Sequence of chain 1.B:
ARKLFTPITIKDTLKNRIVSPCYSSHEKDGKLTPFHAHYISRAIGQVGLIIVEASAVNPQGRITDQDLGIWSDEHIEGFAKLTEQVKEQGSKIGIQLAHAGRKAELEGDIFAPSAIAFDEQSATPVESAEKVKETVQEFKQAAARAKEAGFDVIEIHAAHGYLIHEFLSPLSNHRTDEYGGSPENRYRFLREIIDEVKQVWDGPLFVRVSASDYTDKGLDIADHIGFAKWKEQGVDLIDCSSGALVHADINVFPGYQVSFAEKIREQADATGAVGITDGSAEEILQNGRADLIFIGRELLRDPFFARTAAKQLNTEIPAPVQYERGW

Binding-site contacts:
Ligand atom N1 contacts residue FMN1 of chain 1.D at 3.6 Å.
Ligand atom O3 contacts residue TYR28 of chain 1.A at 1.8 Å (h-bond).
Ligand atom C6 contacts residue TYR169 of chain 1.A at 3.7 Å (hydrophobic).
Ligand atom C5 contacts residue ILE69 of chain 1.A at 3.6 Å (hydrophobic).
Ligand atom C4 contacts residue TYR169 of chain 1.A at 3.5 Å (hydrophobic).
Ligand atom OH contacts residue HIS164 of chain 1.A at 2.7 Å (h-bond).
Ligand atom O3 contacts residue ARG336 of chain 1.B at 4.5 Å.
Ligand atom C3 contacts residue FMN1 of chain 1.D at 3.5 Å.
Ligand atom C1 contacts residue FMN1 of chain 1.D at 3.5 Å.
Ligand atom N1 contacts residue ARG336 of chain 1.B at 3.9 Å.
Ligand atom OH contacts residue TYR169 of chain 1.A at 3.0 Å.
Ligand atom C3 contacts residue TYR169 of chain 1.A at 3.9 Å (hydrophobic).
Ligand atom C3 contacts residue HIS167 of chain 1.A at 3.4 Å.
Ligand atom C6 contacts residue TYR28 of chain 1.A at 3.4 Å (hydrophobic).
Ligand atom C6 contacts residue CYS26 of chain 1.A at 3.7 Å (hydrophobic).
Ligand atom C6 contacts residue FMN1 of chain 1.D at 3.4 Å.
Ligand atom C1 contacts residue TYR28 of chain 1.A at 3.6 Å (hydrophobic).
Ligand atom O3 contacts residue FMN1 of chain 1.D at 3.8 Å.
Ligand atom C6 contacts residue ILE69 of chain 1.A at 3.8 Å (hydrophobic).
Ligand atom C5 contacts residue TYR169 of chain 1.A at 3.4 Å (hydrophobic).
Ligand atom C1 contacts residue TYR169 of chain 1.A at 4.1 Å (hydrophobic).
Ligand atom OH contacts residue HIS167 of chain 1.A at 2.8 Å (h-bond).
Ligand atom O2 contacts residue ARG336 of chain 1.B at 2.8 Å (salt-bridge).
Ligand atom C2 contacts residue FMN1 of chain 1.D at 3.7 Å.
Ligand atom C4 contacts residue HIS164 of chain 1.A at 4.0 Å.
Ligand atom O2 contacts residue TYR28 of chain 1.A at 3.9 Å.
Ligand atom O2 contacts residue FMN1 of chain 1.D at 3.9 Å.
Ligand atom C2 contacts residue TYR169 of chain 1.A at 4.2 Å (hydrophobic).
Ligand atom C4 contacts residue HIS167 of chain 1.A at 3.6 Å.
Ligand atom C5 contacts residue FMN1 of chain 1.D at 3.3 Å.
Ligand atom N1 contacts residue TYR28 of chain 1.A at 2.9 Å (h-bond).
Ligand atom C4 contacts residue FMN1 of chain 1.D at 3.4 Å.
Ligand atom O3 contacts residue CYS26 of chain 1.A at 4.1 Å.
Ligand atom C5 contacts residue CYS26 of chain 1.A at 4.0 Å (hydrophobic).
Ligand atom OH contacts residue FMN1 of chain 1.D at 3.2 Å.

Sequence of chain 1.A:
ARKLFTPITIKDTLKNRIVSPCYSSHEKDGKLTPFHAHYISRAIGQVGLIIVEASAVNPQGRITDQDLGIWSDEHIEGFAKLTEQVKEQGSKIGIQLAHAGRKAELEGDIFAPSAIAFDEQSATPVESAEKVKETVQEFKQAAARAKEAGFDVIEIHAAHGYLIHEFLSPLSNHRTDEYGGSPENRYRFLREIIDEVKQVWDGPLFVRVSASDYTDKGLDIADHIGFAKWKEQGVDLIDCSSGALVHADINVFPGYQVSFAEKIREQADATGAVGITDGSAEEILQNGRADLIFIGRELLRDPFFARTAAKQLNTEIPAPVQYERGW

The small molecule below binds the protein below.
Small molecule (SMILES): O=[N+]([O-])c1ccc(O)cc1